A small-molecule ligand and the protein it binds are described below.
Small molecule (SMILES): COc1cc(O)cc2c1C(=O)c1c(O)cccc1C2=O

Sequence of chain 2.C:
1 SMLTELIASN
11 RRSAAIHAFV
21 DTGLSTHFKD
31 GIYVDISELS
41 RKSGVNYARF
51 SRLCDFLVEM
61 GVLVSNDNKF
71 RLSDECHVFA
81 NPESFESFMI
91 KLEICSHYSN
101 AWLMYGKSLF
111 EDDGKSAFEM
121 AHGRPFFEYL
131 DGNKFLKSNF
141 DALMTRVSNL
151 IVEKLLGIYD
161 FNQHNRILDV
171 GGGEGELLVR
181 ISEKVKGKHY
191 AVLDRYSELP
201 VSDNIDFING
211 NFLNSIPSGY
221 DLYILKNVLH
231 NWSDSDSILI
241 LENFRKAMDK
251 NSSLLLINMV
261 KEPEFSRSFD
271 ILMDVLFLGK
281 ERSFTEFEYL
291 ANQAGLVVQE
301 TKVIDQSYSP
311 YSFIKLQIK

Binding-site contacts:
Ligand atom CAK contacts residue MET273 of chain 2.C at 3.9 Å (hydrophobic).
Ligand atom CAJ contacts residue MET273 of chain 2.C at 3.9 Å (hydrophobic).
Ligand atom CAO contacts residue PHE269 of chain 2.C at 3.7 Å (hydrophobic).
Ligand atom CAK contacts residue PHE140 of chain 2.C at 3.5 Å (hydrophobic).
Ligand atom CAM contacts residue TYR98 of chain 2.C at 3.3 Å (hydrophobic).
Ligand atom CAM contacts residue PHE126 of chain 2.C at 4.0 Å (hydrophobic).
Ligand atom CAN contacts residue PHE269 of chain 2.C at 3.8 Å (hydrophobic).
Ligand atom CAF contacts residue PHE269 of chain 2.C at 3.7 Å (hydrophobic).
Ligand atom OAS contacts residue LEU143 of chain 2.C at 3.7 Å.
Ligand atom CAT contacts residue MET89 of chain 2.C at 4.0 Å (hydrophobic).
Ligand atom CAR contacts residue LEU143 of chain 2.C at 3.8 Å (hydrophobic).
Ligand atom OAL contacts residue PHE140 of chain 2.C at 3.7 Å.
Ligand atom CAG contacts residue HIS230 of chain 2.C at 3.3 Å.
Ligand atom OAE contacts residue ASN227 of chain 2.C at 3.7 Å.
Ligand atom OAE contacts residue MET144 of chain 2.C at 4.0 Å.
Ligand atom CAJ contacts residue ASN231 of chain 2.C at 3.7 Å.
Ligand atom CAH contacts residue ASN231 of chain 2.C at 3.5 Å.
Ligand atom CAG contacts residue MET144 of chain 2.C at 3.7 Å (hydrophobic).
Ligand atom OAI contacts residue ASN231 of chain 2.C at 2.6 Å (h-bond).
Ligand atom CAT contacts residue PHE85 of chain 2.C at 3.8 Å (hydrophobic).
Ligand atom CAC contacts residue MET144 of chain 2.C at 3.9 Å (hydrophobic).
Ligand atom OAI contacts residue HIS230 of chain 2.C at 2.9 Å (h-bond).
Ligand atom CAJ contacts residue PHE140 of chain 2.C at 3.4 Å (hydrophobic).
Ligand atom OAI contacts residue ASN227 of chain 2.C at 3.5 Å (h-bond).
Ligand atom CAM contacts residue PHE140 of chain 2.C at 3.3 Å (hydrophobic).
Ligand atom CAD contacts residue PHE269 of chain 2.C at 4.0 Å (hydrophobic).
Ligand atom CAN contacts residue MET144 of chain 2.C at 3.7 Å (hydrophobic).
Ligand atom CAQ contacts residue PHE269 of chain 2.C at 3.8 Å (hydrophobic).
Ligand atom OAP contacts residue LEU143 of chain 2.C at 4.0 Å.
Ligand atom OAS contacts residue MET89 of chain 2.C at 3.5 Å.
Ligand atom OAL contacts residue MET273 of chain 2.C at 3.9 Å.
Ligand atom CAM contacts residue LEU276 of chain 2.C at 3.6 Å (hydrophobic).
Ligand atom CAQ contacts residue LEU143 of chain 2.C at 4.0 Å (hydrophobic).
Ligand atom CAD contacts residue MET144 of chain 2.C at 3.5 Å (hydrophobic).
Ligand atom CAJ contacts residue PHE277 of chain 2.C at 3.9 Å (hydrophobic).
Ligand atom CAH contacts residue PHE140 of chain 2.C at 4.0 Å (hydrophobic).
Ligand atom CAH contacts residue HIS230 of chain 2.C at 3.3 Å.
Ligand atom CAF contacts residue MET144 of chain 2.C at 3.5 Å (hydrophobic).
Ligand atom OAE contacts residue MET259 of chain 2.C at 3.8 Å.
Ligand atom CAA contacts residue PHE85 of chain 2.C at 3.7 Å (hydrophobic).

Sequence of chain 1.B:
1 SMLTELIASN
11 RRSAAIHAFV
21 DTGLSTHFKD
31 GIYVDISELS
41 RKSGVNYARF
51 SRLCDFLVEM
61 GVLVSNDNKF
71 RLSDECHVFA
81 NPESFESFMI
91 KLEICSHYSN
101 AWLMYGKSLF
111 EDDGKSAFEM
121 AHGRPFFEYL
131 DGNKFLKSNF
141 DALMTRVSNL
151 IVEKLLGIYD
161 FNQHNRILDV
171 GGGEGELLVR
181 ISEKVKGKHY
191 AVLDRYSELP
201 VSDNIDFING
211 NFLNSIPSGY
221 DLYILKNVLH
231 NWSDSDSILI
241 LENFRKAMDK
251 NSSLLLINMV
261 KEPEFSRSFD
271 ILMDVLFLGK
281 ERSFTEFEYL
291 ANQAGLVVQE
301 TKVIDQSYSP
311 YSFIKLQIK